Sequence of chain 2.B:
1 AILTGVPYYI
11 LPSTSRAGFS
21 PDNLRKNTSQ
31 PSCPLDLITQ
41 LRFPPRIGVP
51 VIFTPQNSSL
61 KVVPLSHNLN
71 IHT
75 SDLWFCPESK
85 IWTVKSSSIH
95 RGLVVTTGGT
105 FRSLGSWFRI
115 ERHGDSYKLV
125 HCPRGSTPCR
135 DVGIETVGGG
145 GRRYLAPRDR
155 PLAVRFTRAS

Binding-site contacts:
Ligand atom C7 contacts residue LYS26 of chain 2.B at 4.3 Å.
Ligand atom C5 contacts residue ASN27 of chain 2.B at 3.7 Å.
Ligand atom C1 contacts residue ASN27 of chain 2.B at 1.4 Å.
Ligand atom O7 contacts residue LYS26 of chain 2.B at 4.5 Å.
Ligand atom C8 contacts residue LYS26 of chain 2.B at 3.9 Å.
Ligand atom N2 contacts residue ASN27 of chain 2.B at 2.9 Å (h-bond).
Ligand atom C8 contacts residue ARG25 of chain 2.B at 3.6 Å.
Ligand atom C8 contacts residue ASN27 of chain 2.B at 4.4 Å.
Ligand atom O5 contacts residue ASN27 of chain 2.B at 2.4 Å (h-bond).
Ligand atom C2 contacts residue ASN27 of chain 2.B at 2.5 Å.
Ligand atom C7 contacts residue ASN27 of chain 2.B at 3.3 Å.
Ligand atom C3 contacts residue ASN27 of chain 2.B at 3.8 Å.
Ligand atom O7 contacts residue ASN27 of chain 2.B at 3.4 Å (h-bond).
Ligand atom C2 contacts residue ARG25 of chain 2.B at 3.8 Å.
Ligand atom C4 contacts residue ASN27 of chain 2.B at 4.2 Å.
Ligand atom C7 contacts residue ARG25 of chain 2.B at 3.6 Å.
Ligand atom C1 contacts residue ARG25 of chain 2.B at 3.5 Å.
Ligand atom N2 contacts residue ARG25 of chain 2.B at 3.0 Å (salt-bridge).

A protein and the small-molecule ligand that binds it are described below.
Small molecule (SMILES): CC(=O)N[C@@H]1[C@@H](O)[C@H](O)[C@@H](CO)O[C@H]1O